Sequence of chain 1.A:
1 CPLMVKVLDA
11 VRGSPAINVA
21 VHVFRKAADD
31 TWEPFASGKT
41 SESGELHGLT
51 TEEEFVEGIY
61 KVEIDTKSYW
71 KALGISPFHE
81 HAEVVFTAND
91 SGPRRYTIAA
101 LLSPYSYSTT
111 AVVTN

Binding-site contacts:
Ligand atom C13 contacts residue 2AN1 of chain 2.C at 0.8 Å.
Ligand atom C7 contacts residue SER43 of chain 2.A at 3.9 Å.
Ligand atom O1 contacts residue LYS6 of chain 1.A at 3.4 Å (salt-bridge).
Ligand atom C1 contacts residue 2AN1 of chain 2.C at 3.2 Å.
Ligand atom C15 contacts residue THR110 of chain 1.A at 3.4 Å.
Ligand atom C3 contacts residue LYS6 of chain 2.A at 3.6 Å.
Ligand atom C1 contacts residue LEU8 of chain 2.A at 3.5 Å (hydrophobic).
Ligand atom C3 contacts residue VAL7 of chain 2.A at 3.6 Å (hydrophobic).
Ligand atom O2 contacts residue THR97 of chain 1.A at 4.0 Å.
Ligand atom C4 contacts residue LEU8 of chain 2.A at 3.5 Å (hydrophobic).
Ligand atom C16 contacts residue LEU8 of chain 2.A at 3.7 Å (hydrophobic).
Ligand atom O2 contacts residue ALA99 of chain 1.A at 3.9 Å.
Ligand atom C15 contacts residue ALA99 of chain 1.A at 3.8 Å (hydrophobic).
Ligand atom O2 contacts residue VAL112 of chain 1.A at 3.6 Å.
Ligand atom C12 contacts residue 2AN1 of chain 2.C at 0.9 Å.
Ligand atom O3 contacts residue LYS6 of chain 1.A at 2.7 Å (salt-bridge).
Ligand atom C14 contacts residue 2AN1 of chain 2.C at 1.3 Å.
Ligand atom C12 contacts residue ALA99 of chain 2.A at 3.9 Å (hydrophobic).
Ligand atom C16 contacts residue THR110 of chain 1.A at 3.4 Å.
Ligand atom C8 contacts residue VAL112 of chain 1.A at 3.8 Å (hydrophobic).
Ligand atom N contacts residue LEU8 of chain 2.A at 3.9 Å.
Ligand atom C11 contacts residue 2AN1 of chain 2.C at 0.9 Å.
Ligand atom C6 contacts residue SER43 of chain 2.A at 3.6 Å.
Ligand atom C15 contacts residue 2AN1 of chain 2.C at 1.0 Å.
Ligand atom C16 contacts residue 2AN1 of chain 2.C at 0.8 Å.
Ligand atom O3 contacts residue 2AN1 of chain 2.C at 3.6 Å.
Ligand atom O2 contacts residue 2AN1 of chain 2.C at 3.9 Å.
Ligand atom O2 contacts residue LEU8 of chain 2.A at 4.0 Å.
Ligand atom S contacts residue LYS6 of chain 1.A at 3.7 Å.
Ligand atom C16 contacts residue ALA99 of chain 1.A at 3.6 Å (hydrophobic).
Ligand atom C13 contacts residue THR110 of chain 2.A at 3.8 Å.
Ligand atom C2 contacts residue 2AN1 of chain 2.C at 3.7 Å.
Ligand atom N contacts residue 2AN1 of chain 2.C at 2.0 Å.
Ligand atom C3 contacts residue LEU8 of chain 2.A at 3.5 Å (hydrophobic).
Ligand atom C9 contacts residue VAL112 of chain 1.A at 3.9 Å (hydrophobic).
Ligand atom O1 contacts residue THR97 of chain 1.A at 3.2 Å.
Ligand atom C4 contacts residue VAL7 of chain 2.A at 3.3 Å (hydrophobic).
Ligand atom C2 contacts residue LEU8 of chain 2.A at 3.8 Å (hydrophobic).
Ligand atom C10 contacts residue LEU8 of chain 2.A at 3.6 Å (hydrophobic).
Ligand atom C4 contacts residue LYS6 of chain 2.A at 3.9 Å.

The small molecule below binds the protein below.
Small molecule (SMILES): O=S(=O)(O)c1cccc2cccc(Nc3ccccc3)c12

Sequence of chain 2.A:
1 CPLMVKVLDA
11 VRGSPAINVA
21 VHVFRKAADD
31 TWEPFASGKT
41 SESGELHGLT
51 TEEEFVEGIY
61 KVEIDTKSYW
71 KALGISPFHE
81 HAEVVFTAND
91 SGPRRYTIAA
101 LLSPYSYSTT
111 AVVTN